Binding-site contacts:
Ligand atom C10 contacts residue VAL32 of chain 1.A at 4.4 Å (hydrophobic).
Ligand atom C7 contacts residue VAL91 of chain 1.A at 3.9 Å (hydrophobic).
Ligand atom C7 contacts residue TYR84 of chain 1.A at 4.4 Å (hydrophobic).
Ligand atom O16 contacts residue CYS81 of chain 1.A at 3.7 Å.
Ligand atom C12 contacts residue HIS89 of chain 1.A at 3.9 Å.
Ligand atom C10 contacts residue VAL91 of chain 1.A at 4.0 Å (hydrophobic).
Ligand atom N13 contacts residue VAL32 of chain 1.A at 4.0 Å.
Ligand atom C8 contacts residue VAL32 of chain 1.A at 4.5 Å (hydrophobic).
Ligand atom C7 contacts residue LEU39 of chain 1.A at 4.5 Å (hydrophobic).
Ligand atom C11 contacts residue PRO27 of chain 1.A at 3.8 Å (hydrophobic).
Ligand atom C12 contacts residue TYR84 of chain 1.A at 4.3 Å (hydrophobic).
Ligand atom C12 contacts residue LEU39 of chain 1.A at 4.1 Å (hydrophobic).
Ligand atom N15 contacts residue LEU39 of chain 1.A at 3.9 Å.
Ligand atom C4 contacts residue TRP26 of chain 1.A at 4.4 Å (hydrophobic).
Ligand atom C9 contacts residue LEU39 of chain 1.A at 4.2 Å (hydrophobic).
Ligand atom N13 contacts residue VAL91 of chain 1.A at 4.2 Å.
Ligand atom N14 contacts residue VAL91 of chain 1.A at 3.8 Å.
Ligand atom C5 contacts residue VAL32 of chain 1.A at 4.2 Å (hydrophobic).
Ligand atom C3 contacts residue ALA36 of chain 1.A at 4.0 Å (hydrophobic).
Ligand atom N15 contacts residue ASN85 of chain 1.A at 4.4 Å.
Ligand atom C7 contacts residue ASN85 of chain 1.A at 3.4 Å.
Ligand atom C11 contacts residue PHE28 of chain 1.A at 3.8 Å (hydrophobic).
Ligand atom O16 contacts residue VAL91 of chain 1.A at 4.0 Å.
Ligand atom N13 contacts residue PRO27 of chain 1.A at 4.2 Å.
Ligand atom O16 contacts residue ASN85 of chain 1.A at 2.8 Å (h-bond).
Ligand atom C11 contacts residue VAL91 of chain 1.A at 4.0 Å (hydrophobic).
Ligand atom C2 contacts residue TRP26 of chain 1.A at 4.0 Å (hydrophobic).
Ligand atom C3 contacts residue ASP33 of chain 1.A at 4.4 Å.
Ligand atom C12 contacts residue ASN85 of chain 1.A at 3.5 Å.
Ligand atom C10 contacts residue ASN85 of chain 1.A at 3.6 Å.
Ligand atom C9 contacts residue ASN85 of chain 1.A at 4.3 Å.
Ligand atom C11 contacts residue VAL32 of chain 1.A at 3.6 Å (hydrophobic).
Ligand atom N14 contacts residue VAL32 of chain 1.A at 3.8 Å.
Ligand atom C5 contacts residue LEU39 of chain 1.A at 3.9 Å (hydrophobic).
Ligand atom C3 contacts residue LEU39 of chain 1.A at 4.2 Å (hydrophobic).

This small molecule binds to this protein.
Small molecule (SMILES): CNc1cc(=O)n(C)nc1-c1ccccc1

Sequence of chain 1.A:
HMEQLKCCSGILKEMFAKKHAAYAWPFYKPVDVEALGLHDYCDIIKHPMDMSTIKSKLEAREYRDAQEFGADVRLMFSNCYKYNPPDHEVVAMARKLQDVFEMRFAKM